Binding-site contacts:
Ligand atom C3 contacts residue ARG228 of chain 1.B at 3.9 Å.
Ligand atom O3 contacts residue GLY227 of chain 1.B at 3.6 Å.
Ligand atom O5 contacts residue GLY98 of chain 1.B at 4.1 Å.
Ligand atom C6 contacts residue ALA207 of chain 1.B at 3.7 Å (hydrophobic).
Ligand atom O6 contacts residue ASP208 of chain 1.B at 2.8 Å (salt-bridge).
Ligand atom C4 contacts residue ARG228 of chain 1.B at 3.8 Å.
Ligand atom C6 contacts residue ASP208 of chain 1.B at 3.5 Å.
Ligand atom O01 contacts residue TYR12 of chain 1.B at 4.2 Å.
Ligand atom O5 contacts residue TYR100 of chain 1.B at 4.1 Å.
Ligand atom O6 contacts residue TYR100 of chain 1.B at 3.0 Å (h-bond).
Ligand atom N03 contacts residue LEU99 of chain 1.B at 4.2 Å.
Ligand atom C5 contacts residue ASP208 of chain 1.B at 4.1 Å.
Ligand atom O4 contacts residue ASP208 of chain 1.B at 2.7 Å (salt-bridge).
Ligand atom C5 contacts residue LEU99 of chain 1.B at 4.0 Å (hydrophobic).
Ligand atom C4 contacts residue ASP208 of chain 1.B at 3.4 Å.
Ligand atom O5 contacts residue LEU99 of chain 1.B at 3.0 Å (h-bond).
Ligand atom O4 contacts residue ARG228 of chain 1.B at 3.3 Å (salt-bridge).
Ligand atom C6 contacts residue TYR100 of chain 1.B at 3.9 Å (hydrophobic).
Ligand atom C6 contacts residue TYR12 of chain 1.B at 3.6 Å (hydrophobic).
Ligand atom O2 contacts residue GLY227 of chain 1.B at 4.2 Å.
Ligand atom O6 contacts residue LEU99 of chain 1.B at 3.2 Å (h-bond).
Ligand atom O2 contacts residue LEU99 of chain 1.B at 3.5 Å (h-bond).
Ligand atom C4 contacts residue GLY227 of chain 1.B at 4.0 Å.
Ligand atom O6 contacts residue GLY98 of chain 1.B at 3.4 Å.
Ligand atom O4 contacts residue TYR12 of chain 1.B at 3.8 Å.
Ligand atom C6 contacts residue LEU99 of chain 1.B at 4.1 Å (hydrophobic).
Ligand atom C5 contacts residue TYR12 of chain 1.B at 3.9 Å (hydrophobic).
Ligand atom O3 contacts residue THR226 of chain 1.B at 4.2 Å.
Ligand atom O6 contacts residue ALA207 of chain 1.B at 3.3 Å.
Ligand atom O2 contacts residue GLY98 of chain 1.B at 3.4 Å.
Ligand atom C3 contacts residue ASN14 of chain 1.B at 4.2 Å.
Ligand atom C02 contacts residue LEU99 of chain 1.B at 3.9 Å (hydrophobic).
Ligand atom C2 contacts residue LEU99 of chain 1.B at 4.2 Å (hydrophobic).
Ligand atom O3 contacts residue ARG228 of chain 1.B at 2.9 Å (salt-bridge).
Ligand atom O4 contacts residue ASN14 of chain 1.B at 2.8 Å (h-bond).
Ligand atom C4 contacts residue ASN14 of chain 1.B at 4.0 Å.
Ligand atom C3 contacts residue GLY227 of chain 1.B at 4.3 Å.
Ligand atom O4 contacts residue GLY227 of chain 1.B at 4.1 Å.
Ligand atom C5 contacts residue ASN14 of chain 1.B at 4.4 Å.
Ligand atom C1 contacts residue LEU99 of chain 1.B at 3.5 Å (hydrophobic).

The small molecule below binds the protein below.
Small molecule (SMILES): OCc1cn([C@H]2O[C@H](CO)[C@@H](O)[C@H](O)[C@@H]2O)nn1

Sequence of chain 1.B:
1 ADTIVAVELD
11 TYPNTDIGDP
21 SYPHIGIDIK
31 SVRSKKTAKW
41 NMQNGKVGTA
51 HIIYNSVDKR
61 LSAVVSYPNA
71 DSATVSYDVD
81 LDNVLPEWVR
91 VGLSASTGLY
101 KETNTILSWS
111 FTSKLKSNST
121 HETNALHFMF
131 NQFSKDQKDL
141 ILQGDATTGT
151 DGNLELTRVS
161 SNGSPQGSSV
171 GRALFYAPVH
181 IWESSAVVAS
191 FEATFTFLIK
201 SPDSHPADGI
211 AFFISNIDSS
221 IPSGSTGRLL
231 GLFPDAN